Binding-site contacts:
Ligand atom C5 contacts residue ASN166 of chain 1.I at 3.7 Å.
Ligand atom N2 contacts residue ASN166 of chain 1.I at 2.9 Å (h-bond).
Ligand atom C3 contacts residue ASN166 of chain 1.I at 3.8 Å.
Ligand atom C7 contacts residue THR239 of chain 1.I at 4.0 Å.
Ligand atom O5 contacts residue THR168 of chain 1.I at 4.1 Å.
Ligand atom C5 contacts residue TRP237 of chain 1.I at 3.9 Å (hydrophobic).
Ligand atom C6 contacts residue TRP237 of chain 1.I at 4.0 Å (hydrophobic).
Ligand atom O5 contacts residue ASN166 of chain 1.I at 2.4 Å (h-bond).
Ligand atom N2 contacts residue THR239 of chain 1.I at 3.9 Å.
Ligand atom O5 contacts residue TRP237 of chain 1.I at 4.4 Å.
Ligand atom C2 contacts residue ASN166 of chain 1.I at 2.4 Å.
Ligand atom O7 contacts residue ASN166 of chain 1.I at 4.1 Å.
Ligand atom N2 contacts residue TRP237 of chain 1.I at 4.3 Å.
Ligand atom C1 contacts residue ASN166 of chain 1.I at 1.4 Å.
Ligand atom C7 contacts residue ASN166 of chain 1.I at 3.6 Å.
Ligand atom C8 contacts residue THR239 of chain 1.I at 3.0 Å.
Ligand atom C8 contacts residue ASN166 of chain 1.I at 4.3 Å.
Ligand atom C4 contacts residue ASN166 of chain 1.I at 4.3 Å.

Sequence of chain 1.I:
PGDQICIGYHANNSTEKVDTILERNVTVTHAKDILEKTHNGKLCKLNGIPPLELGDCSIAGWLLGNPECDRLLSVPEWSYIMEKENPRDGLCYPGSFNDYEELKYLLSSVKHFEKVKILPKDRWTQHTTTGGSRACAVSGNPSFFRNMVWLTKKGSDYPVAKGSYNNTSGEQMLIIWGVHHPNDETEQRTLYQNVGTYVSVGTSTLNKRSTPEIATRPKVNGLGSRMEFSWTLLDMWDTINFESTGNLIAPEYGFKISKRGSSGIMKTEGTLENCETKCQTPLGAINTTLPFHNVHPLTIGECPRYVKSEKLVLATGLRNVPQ

The small molecule below binds the protein below.
Small molecule (SMILES): CC(=O)N[C@@H]1[C@@H](O)[C@H](O)[C@@H](CO)O[C@H]1O